Binding-site contacts:
Ligand atom C4 contacts residue ILE66 of chain 1.A at 3.5 Å (hydrophobic).
Ligand atom C8 contacts residue ILE66 of chain 1.A at 3.6 Å (hydrophobic).
Ligand atom O4 contacts residue ARG72 of chain 1.A at 3.0 Å (salt-bridge).
Ligand atom O4 contacts residue ARG106 of chain 1.A at 3.7 Å.
Ligand atom O1 contacts residue ASN121 of chain 1.A at 3.9 Å.
Ligand atom C17 contacts residue ALA107 of chain 1.A at 3.6 Å (hydrophobic).
Ligand atom N contacts residue MET103 of chain 1.A at 3.5 Å (h-bond).
Ligand atom C6 contacts residue ILE66 of chain 1.A at 3.5 Å (hydrophobic).
Ligand atom C7 contacts residue ILE66 of chain 1.A at 3.5 Å (hydrophobic).
Ligand atom O3 contacts residue ARG72 of chain 1.A at 3.3 Å (salt-bridge).
Ligand atom C contacts residue SER104 of chain 1.A at 3.4 Å.
Ligand atom C3 contacts residue ILE66 of chain 1.A at 3.9 Å (hydrophobic).
Ligand atom C13 contacts residue PHE62 of chain 1.A at 3.8 Å (hydrophobic).
Ligand atom C contacts residue MET100 of chain 1.A at 3.7 Å (hydrophobic).
Ligand atom C9 contacts residue ILE66 of chain 1.A at 3.5 Å (hydrophobic).
Ligand atom N1 contacts residue ALA107 of chain 1.A at 3.5 Å.
Ligand atom C4 contacts residue LEU120 of chain 1.A at 3.8 Å (hydrophobic).
Ligand atom O2 contacts residue ARG72 of chain 1.A at 3.8 Å.
Ligand atom C5 contacts residue ILE66 of chain 1.A at 3.6 Å (hydrophobic).
Ligand atom O1 contacts residue ILE65 of chain 1.A at 3.8 Å.
Ligand atom N1 contacts residue MET103 of chain 1.A at 3.3 Å (h-bond).
Ligand atom C15 contacts residue PHE62 of chain 1.A at 3.8 Å (hydrophobic).
Ligand atom C2 contacts residue LEU120 of chain 1.A at 3.6 Å (hydrophobic).
Ligand atom C10 contacts residue LEU136 of chain 1.A at 3.8 Å (hydrophobic).
Ligand atom C17 contacts residue ARG106 of chain 1.A at 3.7 Å.
Ligand atom C18 contacts residue ARG106 of chain 1.A at 3.4 Å.
Ligand atom O2 contacts residue ALA69 of chain 1.A at 3.3 Å.
Ligand atom C9 contacts residue LEU120 of chain 1.A at 3.8 Å (hydrophobic).
Ligand atom C14 contacts residue GLY134 of chain 1.A at 3.4 Å.
Ligand atom O1 contacts residue LEU120 of chain 1.A at 3.4 Å.
Ligand atom C14 contacts residue PHE62 of chain 1.A at 3.6 Å (hydrophobic).
Ligand atom O2 contacts residue ASN121 of chain 1.A at 3.3 Å (h-bond).
Ligand atom C16 contacts residue LEU120 of chain 1.A at 3.9 Å (hydrophobic).
Ligand atom C3 contacts residue LEU120 of chain 1.A at 3.6 Å (hydrophobic).
Ligand atom C13 contacts residue PHE59 of chain 1.A at 3.9 Å (hydrophobic).
Ligand atom C11 contacts residue ILE66 of chain 1.A at 3.8 Å (hydrophobic).
Ligand atom C15 contacts residue LEU136 of chain 1.A at 3.6 Å (hydrophobic).
Ligand atom C18 contacts residue ARG72 of chain 1.A at 3.3 Å.
Ligand atom O3 contacts residue ARG106 of chain 1.A at 3.6 Å.
Ligand atom O contacts residue LEU136 of chain 1.A at 3.3 Å.

Sequence of chain 1.A:
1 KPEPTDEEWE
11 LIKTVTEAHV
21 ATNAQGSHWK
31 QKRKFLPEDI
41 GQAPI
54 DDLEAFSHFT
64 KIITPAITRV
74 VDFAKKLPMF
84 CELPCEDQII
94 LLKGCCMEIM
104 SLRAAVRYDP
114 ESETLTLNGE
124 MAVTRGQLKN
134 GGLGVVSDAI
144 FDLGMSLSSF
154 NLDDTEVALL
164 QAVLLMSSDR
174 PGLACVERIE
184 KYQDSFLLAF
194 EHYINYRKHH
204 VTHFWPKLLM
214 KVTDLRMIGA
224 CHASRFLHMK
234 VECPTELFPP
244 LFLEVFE

A small-molecule ligand and the protein it binds are described below.
Small molecule (SMILES): Cc1nc(C(=O)NCC(=O)O)c(O)c2ccc(Oc3ccccc3)cc12